A small-molecule ligand and the protein it binds are described below.
Small molecule (SMILES): CC(C)=CCNc1ncnc2[nH]cnc12

Binding-site contacts:
Ligand atom C11 contacts residue PHE105 of chain 3.A at 4.2 Å (hydrophobic).
Ligand atom C8 contacts residue VAL89 of chain 3.A at 3.7 Å (hydrophobic).
Ligand atom C4 contacts residue PHE105 of chain 3.A at 4.2 Å (hydrophobic).
Ligand atom C5 contacts residue PHE105 of chain 3.A at 4.0 Å (hydrophobic).
Ligand atom N7 contacts residue GLN73 of chain 3.A at 3.0 Å (h-bond).
Ligand atom N3 contacts residue TYR87 of chain 3.A at 2.8 Å (h-bond).
Ligand atom N1 contacts residue ARG145 of chain 3.A at 4.4 Å.
Ligand atom N9 contacts residue THR71 of chain 3.A at 3.8 Å.
Ligand atom C12 contacts residue PHE105 of chain 3.A at 4.2 Å (hydrophobic).
Ligand atom C2 contacts residue PHE146 of chain 3.A at 4.0 Å (hydrophobic).
Ligand atom N1 contacts residue PHE146 of chain 3.A at 4.4 Å.
Ligand atom C11 contacts residue ARG145 of chain 3.A at 3.9 Å.
Ligand atom N3 contacts residue PHE105 of chain 3.A at 4.2 Å.
Ligand atom C13 contacts residue GLY142 of chain 3.A at 3.5 Å.
Ligand atom N3 contacts residue GLN73 of chain 3.A at 4.2 Å.
Ligand atom C15 contacts residue GLY142 of chain 3.A at 3.8 Å.
Ligand atom C15 contacts residue ALA141 of chain 3.A at 3.8 Å (hydrophobic).
Ligand atom C4 contacts residue GLN73 of chain 3.A at 3.9 Å.
Ligand atom N7 contacts residue TYR87 of chain 3.A at 3.7 Å.
Ligand atom C12 contacts residue GLY142 of chain 3.A at 3.8 Å.
Ligand atom C2 contacts residue PHE149 of chain 3.A at 3.7 Å (hydrophobic).
Ligand atom C4 contacts residue PHE149 of chain 3.A at 4.0 Å (hydrophobic).
Ligand atom N3 contacts residue PHE149 of chain 3.A at 3.7 Å.
Ligand atom C13 contacts residue ALA141 of chain 3.A at 4.3 Å (hydrophobic).
Ligand atom N7 contacts residue LEU62 of chain 3.A at 4.0 Å.
Ligand atom N7 contacts residue VAL89 of chain 3.A at 4.2 Å.
Ligand atom C8 contacts residue THR71 of chain 3.A at 3.6 Å.
Ligand atom C15 contacts residue ARG145 of chain 3.A at 4.1 Å.
Ligand atom C2 contacts residue TYR87 of chain 3.A at 3.6 Å (hydrophobic).
Ligand atom N10 contacts residue PHE105 of chain 3.A at 3.9 Å.
Ligand atom C6 contacts residue PHE105 of chain 3.A at 3.5 Å (hydrophobic).
Ligand atom C2 contacts residue PHE105 of chain 3.A at 3.5 Å (hydrophobic).
Ligand atom N9 contacts residue VAL89 of chain 3.A at 4.0 Å.
Ligand atom C14 contacts residue GLY142 of chain 3.A at 3.7 Å.
Ligand atom C8 contacts residue LEU62 of chain 3.A at 4.3 Å (hydrophobic).
Ligand atom C14 contacts residue TYR125 of chain 3.A at 4.3 Å (hydrophobic).
Ligand atom N1 contacts residue PHE149 of chain 3.A at 4.2 Å.
Ligand atom C4 contacts residue TYR87 of chain 3.A at 3.6 Å (hydrophobic).
Ligand atom C8 contacts residue GLN73 of chain 3.A at 4.0 Å.
Ligand atom N1 contacts residue PHE105 of chain 3.A at 3.4 Å.

Sequence of chain 3.A:
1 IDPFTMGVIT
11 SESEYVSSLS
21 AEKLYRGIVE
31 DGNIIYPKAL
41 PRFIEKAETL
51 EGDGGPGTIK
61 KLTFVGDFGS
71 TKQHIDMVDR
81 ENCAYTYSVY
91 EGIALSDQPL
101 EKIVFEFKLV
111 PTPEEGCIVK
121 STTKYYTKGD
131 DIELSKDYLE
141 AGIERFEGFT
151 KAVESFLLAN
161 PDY